The small molecule below binds the protein below.
Small molecule (SMILES): Oc1ccc2c(c1)CCN(c1ccccc1)[C@@H]2c1ccc(N2CCN3CCCC[C@H]3C2)cc1

Sequence of chain 1.D:
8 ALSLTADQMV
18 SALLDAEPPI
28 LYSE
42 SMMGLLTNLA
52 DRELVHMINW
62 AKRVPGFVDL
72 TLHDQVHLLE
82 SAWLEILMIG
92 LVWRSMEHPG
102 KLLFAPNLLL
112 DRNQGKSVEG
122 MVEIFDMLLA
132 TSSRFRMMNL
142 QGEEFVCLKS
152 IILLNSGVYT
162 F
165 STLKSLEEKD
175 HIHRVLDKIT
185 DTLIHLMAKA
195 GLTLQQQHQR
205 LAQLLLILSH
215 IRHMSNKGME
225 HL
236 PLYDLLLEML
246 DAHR

Binding-site contacts:
Ligand atom C15 contacts residue MET44 of chain 1.D at 3.9 Å (hydrophobic).
Ligand atom C2 contacts residue TRP84 of chain 1.D at 3.6 Å (hydrophobic).
Ligand atom C35 contacts residue LEU47 of chain 1.D at 3.5 Å (hydrophobic).
Ligand atom C58 contacts residue LEU237 of chain 1.D at 3.6 Å (hydrophobic).
Ligand atom C15 contacts residue LEU226 of chain 1.D at 4.0 Å (hydrophobic).
Ligand atom C14 contacts residue ALA51 of chain 1.D at 3.9 Å (hydrophobic).
Ligand atom C45 contacts residue MET122 of chain 1.D at 3.5 Å (hydrophobic).
Ligand atom C49 contacts residue HIS225 of chain 1.D at 3.6 Å.
Ligand atom C4 contacts residue ASP52 of chain 1.D at 3.8 Å.
Ligand atom C51 contacts residue ILE125 of chain 1.D at 3.8 Å (hydrophobic).
Ligand atom C55 contacts residue ASP52 of chain 1.D at 3.5 Å.
Ligand atom C55 contacts residue TRP84 of chain 1.D at 3.8 Å (hydrophobic).
Ligand atom C14 contacts residue LEU226 of chain 1.D at 4.0 Å (hydrophobic).
Ligand atom C2 contacts residue ASP52 of chain 1.D at 3.7 Å.
Ligand atom C37 contacts residue ALA51 of chain 1.D at 4.0 Å (hydrophobic).
Ligand atom C47 contacts residue MET122 of chain 1.D at 3.7 Å (hydrophobic).
Ligand atom C55 contacts residue LEU55 of chain 1.D at 3.1 Å (hydrophobic).
Ligand atom C17 contacts residue MET44 of chain 1.D at 3.9 Å (hydrophobic).
Ligand atom C39 contacts residue GLU54 of chain 1.D at 3.4 Å.
Ligand atom N1 contacts residue ASP52 of chain 1.D at 3.3 Å (salt-bridge).
Ligand atom C51 contacts residue GLY222 of chain 1.D at 3.8 Å.
Ligand atom O42 contacts residue GLU54 of chain 1.D at 2.8 Å (salt-bridge).
Ligand atom C49 contacts residue GLY121 of chain 1.D at 4.0 Å.
Ligand atom C20 contacts residue LEU85 of chain 1.D at 4.0 Å (hydrophobic).
Ligand atom N7 contacts residue LEU226 of chain 1.D at 4.0 Å.
Ligand atom C49 contacts residue MET122 of chain 1.D at 4.0 Å (hydrophobic).
Ligand atom C22 contacts residue TRP84 of chain 1.D at 3.8 Å (hydrophobic).
Ligand atom C58 contacts residue LEU55 of chain 1.D at 3.8 Å (hydrophobic).
Ligand atom O42 contacts residue LEU88 of chain 1.D at 3.9 Å.
Ligand atom C20 contacts residue ALA51 of chain 1.D at 3.8 Å (hydrophobic).
Ligand atom C35 contacts residue ALA51 of chain 1.D at 3.7 Å (hydrophobic).
Ligand atom C22 contacts residue ALA51 of chain 1.D at 3.6 Å (hydrophobic).
Ligand atom C22 contacts residue LEU226 of chain 1.D at 4.0 Å (hydrophobic).
Ligand atom C4 contacts residue ALA51 of chain 1.D at 3.9 Å (hydrophobic).
Ligand atom C53 contacts residue ILE125 of chain 1.D at 4.0 Å (hydrophobic).
Ligand atom O42 contacts residue ARG95 of chain 1.D at 3.0 Å (salt-bridge).
Ligand atom C17 contacts residue LEU47 of chain 1.D at 4.0 Å (hydrophobic).
Ligand atom C37 contacts residue GLU54 of chain 1.D at 3.2 Å.
Ligand atom C15 contacts residue THR48 of chain 1.D at 3.8 Å.
Ligand atom C4 contacts residue TRP84 of chain 1.D at 3.7 Å (hydrophobic).